The protein below binds the small molecule below.
Small molecule (SMILES): [H]/N=C1\N[C@@]2(c3cc(-c4cccc(C#N)c4)cs3)CN(C(=O)c3ccccc3)C[C@H]2C(=O)N1C

Sequence of chain 1.B:
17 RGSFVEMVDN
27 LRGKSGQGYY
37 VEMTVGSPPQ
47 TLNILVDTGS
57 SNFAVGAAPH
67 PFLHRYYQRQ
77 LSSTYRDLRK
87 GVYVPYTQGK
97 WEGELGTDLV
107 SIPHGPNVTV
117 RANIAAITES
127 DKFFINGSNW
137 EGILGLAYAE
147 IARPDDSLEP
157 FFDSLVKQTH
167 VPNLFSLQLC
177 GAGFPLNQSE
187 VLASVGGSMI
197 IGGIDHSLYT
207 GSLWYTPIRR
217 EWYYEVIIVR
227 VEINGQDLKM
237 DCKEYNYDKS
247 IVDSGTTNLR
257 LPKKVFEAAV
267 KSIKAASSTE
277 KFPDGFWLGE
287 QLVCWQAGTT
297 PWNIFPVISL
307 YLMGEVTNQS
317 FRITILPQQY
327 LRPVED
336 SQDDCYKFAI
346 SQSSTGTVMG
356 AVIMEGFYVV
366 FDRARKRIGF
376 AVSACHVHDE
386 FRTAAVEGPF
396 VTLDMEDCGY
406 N

Binding-site contacts:
Ligand atom S14 contacts residue PHE129 of chain 1.B at 3.7 Å.
Ligand atom C27 contacts residue TRP136 of chain 1.B at 3.6 Å (hydrophobic).
Ligand atom O25 contacts residue SER56 of chain 1.B at 3.7 Å.
Ligand atom C4 contacts residue GLY251 of chain 1.B at 3.8 Å.
Ligand atom C29 contacts residue GLY251 of chain 1.B at 3.5 Å.
Ligand atom C26 contacts residue VAL90 of chain 1.B at 3.6 Å (hydrophobic).
Ligand atom C20 contacts residue GLY251 of chain 1.B at 3.2 Å.
Ligand atom C22 contacts residue GLY251 of chain 1.B at 3.1 Å.
Ligand atom N19 contacts residue SER250 of chain 1.B at 3.6 Å.
Ligand atom C20 contacts residue GLY34 of chain 1.B at 3.7 Å.
Ligand atom N21 contacts residue GLY251 of chain 1.B at 3.5 Å (h-bond).
Ligand atom N19 contacts residue GLY34 of chain 1.B at 3.6 Å.
Ligand atom C33 contacts residue ARG149 of chain 1.B at 3.4 Å.
Ligand atom C30 contacts residue ARG149 of chain 1.B at 3.2 Å.
Ligand atom C28 contacts residue TRP136 of chain 1.B at 3.5 Å (hydrophobic).
Ligand atom S14 contacts residue TYR92 of chain 1.B at 3.5 Å.
Ligand atom C32 contacts residue TYR219 of chain 1.B at 3.4 Å (hydrophobic).
Ligand atom N19 contacts residue GLY251 of chain 1.B at 3.3 Å.
Ligand atom N19 contacts residue THR252 of chain 1.B at 3.6 Å (h-bond).
Ligand atom O25 contacts residue VAL90 of chain 1.B at 3.4 Å.
Ligand atom C16 contacts residue GLY251 of chain 1.B at 3.6 Å.
Ligand atom N19 contacts residue SER31 of chain 1.B at 3.6 Å.
Ligand atom N21 contacts residue ASP249 of chain 1.B at 2.7 Å (salt-bridge).
Ligand atom C22 contacts residue LEU51 of chain 1.B at 3.7 Å (hydrophobic).
Ligand atom C4 contacts residue ASP249 of chain 1.B at 3.7 Å.
Ligand atom C31 contacts residue GLY55 of chain 1.B at 3.5 Å.
Ligand atom C29 contacts residue ASP249 of chain 1.B at 3.5 Å.
Ligand atom N6 contacts residue ASP53 of chain 1.B at 2.7 Å (salt-bridge).
Ligand atom C4 contacts residue ASP53 of chain 1.B at 3.5 Å.
Ligand atom C18 contacts residue LEU51 of chain 1.B at 3.6 Å (hydrophobic).
Ligand atom C29 contacts residue THR252 of chain 1.B at 3.1 Å.
Ligand atom C24 contacts residue GLN33 of chain 1.B at 3.4 Å.
Ligand atom C31 contacts residue SER56 of chain 1.B at 3.8 Å.
Ligand atom O23 contacts residue TYR92 of chain 1.B at 3.7 Å.
Ligand atom C1 contacts residue ASP53 of chain 1.B at 3.6 Å.
Ligand atom C10 contacts residue SER56 of chain 1.B at 3.6 Å.
Ligand atom N19 contacts residue THR253 of chain 1.B at 3.8 Å.
Ligand atom C27 contacts residue LEU51 of chain 1.B at 3.8 Å (hydrophobic).
Ligand atom N21 contacts residue ASP53 of chain 1.B at 2.8 Å (salt-bridge).
Ligand atom C9 contacts residue ASP53 of chain 1.B at 3.6 Å.